The small molecule below binds the protein below.
Small molecule (SMILES): CC(=O)N[C@@H]1[C@@H](O)[C@H](O)[C@@H](CO)O[C@H]1O

Sequence of chain 1.B:
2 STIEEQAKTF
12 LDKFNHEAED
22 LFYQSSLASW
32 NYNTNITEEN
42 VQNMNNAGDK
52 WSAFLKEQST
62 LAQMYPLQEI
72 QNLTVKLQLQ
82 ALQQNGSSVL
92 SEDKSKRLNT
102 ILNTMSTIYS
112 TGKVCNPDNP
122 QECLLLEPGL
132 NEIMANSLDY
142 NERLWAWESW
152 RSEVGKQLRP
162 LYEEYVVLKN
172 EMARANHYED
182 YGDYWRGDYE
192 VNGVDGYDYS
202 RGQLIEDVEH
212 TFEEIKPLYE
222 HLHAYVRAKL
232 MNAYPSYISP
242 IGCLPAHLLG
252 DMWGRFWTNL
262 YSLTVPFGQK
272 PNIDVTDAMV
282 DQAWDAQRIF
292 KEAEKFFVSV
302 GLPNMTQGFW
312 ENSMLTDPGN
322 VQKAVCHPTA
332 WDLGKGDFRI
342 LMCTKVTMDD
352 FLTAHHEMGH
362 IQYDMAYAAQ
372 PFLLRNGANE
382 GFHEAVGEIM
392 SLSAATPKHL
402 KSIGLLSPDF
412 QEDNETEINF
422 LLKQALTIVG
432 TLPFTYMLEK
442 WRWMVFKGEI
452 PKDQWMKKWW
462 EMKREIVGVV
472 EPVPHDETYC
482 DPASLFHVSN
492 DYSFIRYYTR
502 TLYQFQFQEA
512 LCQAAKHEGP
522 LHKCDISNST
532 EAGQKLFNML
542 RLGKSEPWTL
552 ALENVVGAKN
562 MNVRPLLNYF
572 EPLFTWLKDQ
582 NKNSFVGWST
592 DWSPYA

Binding-site contacts:
Ligand atom C5 contacts residue ASN36 of chain 1.B at 3.8 Å.
Ligand atom C3 contacts residue ASN36 of chain 1.B at 3.8 Å.
Ligand atom O5 contacts residue THR38 of chain 1.B at 3.3 Å.
Ligand atom C1 contacts residue THR38 of chain 1.B at 4.2 Å.
Ligand atom O5 contacts residue ASN36 of chain 1.B at 2.5 Å (h-bond).
Ligand atom O6 contacts residue THR38 of chain 1.B at 3.8 Å.
Ligand atom N2 contacts residue GLN323 of chain 1.B at 4.2 Å.
Ligand atom C2 contacts residue ASN36 of chain 1.B at 2.5 Å.
Ligand atom O7 contacts residue ASN36 of chain 1.B at 3.5 Å (h-bond).
Ligand atom C5 contacts residue THR38 of chain 1.B at 4.2 Å.
Ligand atom N2 contacts residue ASN36 of chain 1.B at 2.8 Å (h-bond).
Ligand atom C7 contacts residue ASN36 of chain 1.B at 3.3 Å.
Ligand atom C7 contacts residue GLN323 of chain 1.B at 3.5 Å.
Ligand atom C8 contacts residue GLN323 of chain 1.B at 4.1 Å.
Ligand atom C6 contacts residue THR38 of chain 1.B at 3.9 Å.
Ligand atom C4 contacts residue ASN36 of chain 1.B at 4.3 Å.
Ligand atom C8 contacts residue ASN36 of chain 1.B at 4.3 Å.
Ligand atom C1 contacts residue ASN36 of chain 1.B at 1.4 Å.
Ligand atom O7 contacts residue GLN323 of chain 1.B at 2.9 Å (h-bond).
Ligand atom C1 contacts residue GLN323 of chain 1.B at 3.9 Å.